The protein below binds the small molecule below.
Small molecule (SMILES): CC(C)CN(C[C@@H](O)[C@H](Cc1ccccc1)NC(=O)O[C@H]1CO[C@H]2OCC(F)(F)[C@H]21)S(=O)(=O)c1ccc(N)cc1

Sequence of chain 1.B:
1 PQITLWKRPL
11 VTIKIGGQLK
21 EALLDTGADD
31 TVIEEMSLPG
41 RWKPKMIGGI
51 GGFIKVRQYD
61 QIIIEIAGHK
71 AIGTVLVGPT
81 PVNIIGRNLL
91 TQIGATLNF

Binding-site contacts:
Ligand atom C17 contacts residue ASP25 of chain 1.A at 3.2 Å.
Ligand atom C6 contacts residue GLY48 of chain 1.A at 2.8 Å.
Ligand atom O26 contacts residue ASP30 of chain 1.B at 3.5 Å (salt-bridge).
Ligand atom C4 contacts residue ALA28 of chain 1.A at 3.6 Å (hydrophobic).
Ligand atom C31 contacts residue GLY48 of chain 1.B at 3.3 Å.
Ligand atom C32 contacts residue ASP25 of chain 1.A at 3.1 Å.
Ligand atom C3 contacts residue ILE84 of chain 1.A at 3.6 Å (hydrophobic).
Ligand atom C27 contacts residue ASP29 of chain 1.B at 3.7 Å.
Ligand atom F40 contacts residue GLY48 of chain 1.B at 2.5 Å.
Ligand atom C4 contacts residue ILE50 of chain 1.B at 3.5 Å (hydrophobic).
Ligand atom C30 contacts residue GLY48 of chain 1.B at 2.8 Å.
Ligand atom C5 contacts residue GLY48 of chain 1.A at 3.5 Å.
Ligand atom O10 contacts residue GLY49 of chain 1.A at 2.7 Å.
Ligand atom O28 contacts residue ASP29 of chain 1.B at 3.0 Å (salt-bridge).
Ligand atom O23 contacts residue ALA28 of chain 1.B at 3.6 Å.
Ligand atom C36 contacts residue GLY49 of chain 1.B at 3.3 Å.
Ligand atom F39 contacts residue GLY48 of chain 1.B at 2.2 Å.
Ligand atom O18 contacts residue ASP25 of chain 1.B at 2.8 Å (salt-bridge).
Ligand atom N20 contacts residue GLY27 of chain 1.B at 3.2 Å (h-bond).
Ligand atom N1 contacts residue ASP30 of chain 1.A at 3.2 Å (salt-bridge).
Ligand atom C33 contacts residue VAL82 of chain 1.A at 3.6 Å (hydrophobic).
Ligand atom O10 contacts residue GLY48 of chain 1.A at 3.5 Å (h-bond).
Ligand atom C16 contacts residue ASP25 of chain 1.A at 3.1 Å.
Ligand atom C3 contacts residue VAL32 of chain 1.A at 3.5 Å (hydrophobic).
Ligand atom C12 contacts residue GLY27 of chain 1.A at 3.4 Å.
Ligand atom C4 contacts residue ILE84 of chain 1.A at 3.3 Å (hydrophobic).
Ligand atom C34 contacts residue VAL82 of chain 1.A at 3.3 Å (hydrophobic).
Ligand atom C33 contacts residue GLY27 of chain 1.B at 3.6 Å.
Ligand atom O10 contacts residue ILE50 of chain 1.A at 3.4 Å (h-bond).
Ligand atom C17 contacts residue ASP25 of chain 1.B at 3.5 Å.
Ligand atom C7 contacts residue GLY48 of chain 1.A at 3.4 Å.
Ligand atom C36 contacts residue VAL82 of chain 1.A at 3.6 Å (hydrophobic).
Ligand atom O18 contacts residue ASP25 of chain 1.A at 2.5 Å (salt-bridge).
Ligand atom O18 contacts residue GLY27 of chain 1.B at 3.5 Å.
Ligand atom C3 contacts residue ALA28 of chain 1.A at 3.5 Å (hydrophobic).
Ligand atom C5 contacts residue ILE50 of chain 1.B at 3.6 Å (hydrophobic).
Ligand atom O9 contacts residue ILE50 of chain 1.B at 3.4 Å.
Ligand atom C35 contacts residue VAL82 of chain 1.A at 3.3 Å (hydrophobic).
Ligand atom C3 contacts residue ASP30 of chain 1.A at 3.4 Å.
Ligand atom O26 contacts residue ASP29 of chain 1.B at 3.2 Å (salt-bridge).

Sequence of chain 1.A:
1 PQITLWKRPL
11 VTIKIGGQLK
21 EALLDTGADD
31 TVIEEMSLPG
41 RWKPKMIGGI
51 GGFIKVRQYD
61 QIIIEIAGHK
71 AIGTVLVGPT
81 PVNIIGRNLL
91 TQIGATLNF